A small-molecule ligand and the protein it binds are described below.
Small molecule (SMILES): CC(C)(C)C(=O)N[C@@H](C(=O)NO)c1ccc(-c2ccsc2)cc1

Sequence of chain 1.F:
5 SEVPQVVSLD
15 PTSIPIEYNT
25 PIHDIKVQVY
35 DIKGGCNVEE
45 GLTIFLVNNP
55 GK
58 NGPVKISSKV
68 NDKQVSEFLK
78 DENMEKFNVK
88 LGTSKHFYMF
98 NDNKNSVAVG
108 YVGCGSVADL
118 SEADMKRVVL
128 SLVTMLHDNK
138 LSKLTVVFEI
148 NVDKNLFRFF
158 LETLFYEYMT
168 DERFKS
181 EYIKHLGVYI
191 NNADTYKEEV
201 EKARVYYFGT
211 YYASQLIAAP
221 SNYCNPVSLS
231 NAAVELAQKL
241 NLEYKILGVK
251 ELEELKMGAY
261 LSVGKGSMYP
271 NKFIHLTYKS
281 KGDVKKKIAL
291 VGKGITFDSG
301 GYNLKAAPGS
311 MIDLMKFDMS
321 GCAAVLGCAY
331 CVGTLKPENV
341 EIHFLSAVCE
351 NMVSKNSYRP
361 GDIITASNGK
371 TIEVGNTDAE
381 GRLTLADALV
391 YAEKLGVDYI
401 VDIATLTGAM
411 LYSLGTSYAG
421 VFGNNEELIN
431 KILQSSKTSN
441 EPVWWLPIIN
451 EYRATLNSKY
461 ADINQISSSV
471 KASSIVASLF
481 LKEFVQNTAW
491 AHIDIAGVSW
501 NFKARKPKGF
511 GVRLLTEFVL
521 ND

Binding-site contacts:
Ligand atom C contacts residue ASP378 of chain 1.F at 3.3 Å.
Ligand atom O contacts residue LYS305 of chain 1.F at 2.9 Å (salt-bridge).
Ligand atom OAF contacts residue ASP298 of chain 1.F at 3.0 Å (salt-bridge).
Ligand atom SAP contacts residue LEU314 of chain 1.F at 3.8 Å.
Ligand atom C contacts residue LEU406 of chain 1.F at 3.8 Å (hydrophobic).
Ligand atom OAF contacts residue GLU380 of chain 1.F at 2.6 Å (salt-bridge).
Ligand atom O contacts residue ASP378 of chain 1.F at 2.9 Å (salt-bridge).
Ligand atom OAF contacts residue LYS293 of chain 1.F at 3.1 Å (salt-bridge).
Ligand atom CAK contacts residue GLY408 of chain 1.F at 3.4 Å.
Ligand atom NAN contacts residue ZN1 of chain 1.DB at 2.9 Å.
Ligand atom NAN contacts residue CO31 of chain 1.FB at 2.8 Å (h-bond).
Ligand atom OAF contacts residue ZN1 of chain 1.EB at 2.1 Å.
Ligand atom CAH contacts residue ALA496 of chain 1.F at 3.2 Å (hydrophobic).
Ligand atom CAK contacts residue LEU406 of chain 1.F at 3.7 Å (hydrophobic).
Ligand atom OAF contacts residue ASP378 of chain 1.F at 3.0 Å (salt-bridge).
Ligand atom OAF contacts residue CO31 of chain 1.FB at 3.0 Å (h-bond).
Ligand atom CAL contacts residue LYS305 of chain 1.F at 3.8 Å.
Ligand atom C contacts residue ZN1 of chain 1.EB at 2.9 Å.
Ligand atom CAS contacts residue GLY408 of chain 1.F at 3.7 Å.
Ligand atom C contacts residue ASP298 of chain 1.F at 3.8 Å.
Ligand atom OAE contacts residue GLY408 of chain 1.F at 3.0 Å (h-bond).
Ligand atom C contacts residue ZN1 of chain 1.DB at 3.7 Å.
Ligand atom CAJ contacts residue GLY408 of chain 1.F at 3.8 Å.
Ligand atom CAK contacts residue THR407 of chain 1.F at 3.8 Å.
Ligand atom NAN contacts residue LEU406 of chain 1.F at 3.2 Å (h-bond).
Ligand atom CAA contacts residue ASP378 of chain 1.F at 3.6 Å.
Ligand atom CAM contacts residue MET315 of chain 1.F at 3.8 Å (hydrophobic).
Ligand atom CAU contacts residue GLY408 of chain 1.F at 3.5 Å.
Ligand atom SAP contacts residue MET311 of chain 1.F at 3.6 Å.
Ligand atom NAN contacts residue LYS293 of chain 1.F at 3.5 Å (salt-bridge).
Ligand atom CAG contacts residue ALA496 of chain 1.F at 3.2 Å (hydrophobic).
Ligand atom OAE contacts residue THR407 of chain 1.F at 3.4 Å.
Ligand atom CAG contacts residue LEU411 of chain 1.F at 3.7 Å (hydrophobic).
Ligand atom O contacts residue ASP298 of chain 1.F at 3.0 Å (salt-bridge).
Ligand atom CA contacts residue LEU406 of chain 1.F at 3.2 Å (hydrophobic).
Ligand atom NAN contacts residue ZN1 of chain 1.EB at 2.9 Å.
Ligand atom CAI contacts residue GLY408 of chain 1.F at 3.7 Å.
Ligand atom OAF contacts residue ZN1 of chain 1.DB at 2.0 Å.
Ligand atom O contacts residue ZN1 of chain 1.EB at 2.2 Å.
Ligand atom NAN contacts residue ASP378 of chain 1.F at 3.3 Å (salt-bridge).